Binding-site contacts:
Ligand atom CE contacts residue VAL285 of chain 1.A at 3.2 Å (hydrophobic).
Ligand atom CE contacts residue THR286 of chain 1.A at 3.5 Å.
Ligand atom N contacts residue ASN367 of chain 1.A at 2.4 Å (h-bond).
Ligand atom CG contacts residue THR366 of chain 1.A at 3.5 Å.
Ligand atom N contacts residue ASN367 of chain 1.A at 3.1 Å (h-bond).
Ligand atom NH1 contacts residue GLU360 of chain 1.A at 3.4 Å (salt-bridge).
Ligand atom NE1 contacts residue ARG279 of chain 1.A at 3.5 Å (salt-bridge).
Ligand atom NE1 contacts residue GLU318 of chain 1.A at 2.8 Å (salt-bridge).
Ligand atom CD contacts residue ASP406 of chain 1.A at 2.8 Å.
Ligand atom CE contacts residue GLY245 of chain 1.A at 3.5 Å.
Ligand atom CG contacts residue ASP406 of chain 1.A at 3.5 Å.
Ligand atom O contacts residue SER370 of chain 1.A at 3.4 Å (h-bond).
Ligand atom NH1 contacts residue TRP363 of chain 1.A at 3.4 Å.
Ligand atom CD contacts residue VAL285 of chain 1.A at 3.4 Å (hydrophobic).
Ligand atom NE2 contacts residue SER370 of chain 1.A at 3.2 Å (h-bond).
Ligand atom NH2 contacts residue LYS399 of chain 1.A at 3.3 Å (salt-bridge).
Ligand atom CD contacts residue SER370 of chain 1.A at 2.7 Å.
Ligand atom NZ contacts residue VAL285 of chain 1.A at 3.0 Å (h-bond).
Ligand atom NH2 contacts residue SER324 of chain 1.A at 3.2 Å (h-bond).
Ligand atom CE contacts residue GLY287 of chain 1.A at 3.1 Å.
Ligand atom NZ contacts residue THR292 of chain 1.A at 3.1 Å (h-bond).
Ligand atom N contacts residue TRP321 of chain 1.A at 3.5 Å.
Ligand atom CA contacts residue THR366 of chain 1.A at 3.2 Å.
Ligand atom NH2 contacts residue TRP363 of chain 1.A at 3.5 Å.
Ligand atom OE1 contacts residue SER370 of chain 1.A at 2.3 Å (h-bond).
Ligand atom NZ contacts residue ILE250 of chain 1.A at 3.5 Å.
Ligand atom NZ contacts residue GLY245 of chain 1.A at 2.7 Å (h-bond).
Ligand atom NH2 contacts residue GLU360 of chain 1.A at 2.5 Å (salt-bridge).
Ligand atom NZ contacts residue ASN325 of chain 1.A at 2.8 Å (h-bond).
Ligand atom NZ contacts residue THR286 of chain 1.A at 3.1 Å (h-bond).
Ligand atom CZ contacts residue GLU360 of chain 1.A at 3.4 Å.
Ligand atom O contacts residue THR286 of chain 1.A at 3.4 Å.
Ligand atom CB contacts residue SER370 of chain 1.A at 3.3 Å.
Ligand atom O contacts residue ASN325 of chain 1.A at 2.9 Å (h-bond).
Ligand atom N contacts residue ASN325 of chain 1.A at 2.8 Å (h-bond).
Ligand atom CG contacts residue SER370 of chain 1.A at 3.5 Å.
Ligand atom CA contacts residue ASN325 of chain 1.A at 3.3 Å.
Ligand atom O contacts residue TRP321 of chain 1.A at 3.1 Å (h-bond).
Ligand atom CZ contacts residue TRP363 of chain 1.A at 3.5 Å (hydrophobic).
Ligand atom NZ contacts residue ASN247 of chain 1.A at 3.0 Å (h-bond).

This small molecule binds to this protein.
Small molecule (SMILES): C[C@H](NC(=O)[C@H](CCC(=O)O)NC(=O)[C@H](CO)NC(=O)[C@H](CC1=c2ccccc2=NC1)NC(=O)[C@H](CCCCN)NC(=O)[C@H](CCCN=C(N)N)NC(=O)[C@H](CCCCN)NC(=O)[C@H](CCCN=C(N)N)NC(=O)[C@H](CCC(N)=O)NC(=O)[C@@H](N)CCCN=C(N)N)C(=O)N[C@H](C=O)Cc1ccccc1

Sequence of chain 1.A:
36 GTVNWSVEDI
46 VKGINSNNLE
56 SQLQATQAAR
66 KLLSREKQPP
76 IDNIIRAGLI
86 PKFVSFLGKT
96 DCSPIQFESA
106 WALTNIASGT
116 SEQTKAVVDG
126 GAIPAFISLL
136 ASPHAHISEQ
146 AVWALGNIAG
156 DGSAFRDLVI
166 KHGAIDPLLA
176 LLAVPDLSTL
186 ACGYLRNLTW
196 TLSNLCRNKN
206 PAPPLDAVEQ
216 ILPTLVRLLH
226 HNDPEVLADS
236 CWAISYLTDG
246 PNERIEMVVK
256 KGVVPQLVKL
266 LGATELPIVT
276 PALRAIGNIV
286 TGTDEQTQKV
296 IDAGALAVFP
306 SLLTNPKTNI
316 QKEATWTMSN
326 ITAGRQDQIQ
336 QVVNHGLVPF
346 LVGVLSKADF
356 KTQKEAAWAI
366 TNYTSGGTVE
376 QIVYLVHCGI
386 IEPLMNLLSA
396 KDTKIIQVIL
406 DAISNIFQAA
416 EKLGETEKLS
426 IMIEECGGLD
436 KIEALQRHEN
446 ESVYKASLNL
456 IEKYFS